Binding-site contacts:
Ligand atom O6 contacts residue GLU30 of chain 2.A at 4.0 Å.
Ligand atom O6 contacts residue ASN53 of chain 2.D at 3.9 Å.
Ligand atom C8 contacts residue ILE28 of chain 2.A at 3.9 Å (hydrophobic).
Ligand atom C5 contacts residue ASN53 of chain 2.D at 3.5 Å.
Ligand atom C5 contacts residue HIS70 of chain 2.D at 4.5 Å.
Ligand atom C7 contacts residue ILE28 of chain 2.A at 4.1 Å (hydrophobic).
Ligand atom N2 contacts residue GLU30 of chain 2.A at 3.4 Å (salt-bridge).
Ligand atom O6 contacts residue SER55 of chain 2.D at 3.6 Å.
Ligand atom O5 contacts residue ASN53 of chain 2.D at 2.1 Å (h-bond).
Ligand atom C1 contacts residue ASN53 of chain 2.D at 1.5 Å.
Ligand atom C7 contacts residue ASN53 of chain 2.D at 3.3 Å.
Ligand atom C4 contacts residue ASN53 of chain 2.D at 4.1 Å.
Ligand atom O4 contacts residue ASN77 of chain 2.A at 4.0 Å.
Ligand atom C7 contacts residue GLU30 of chain 2.A at 3.6 Å.
Ligand atom O3 contacts residue ILE28 of chain 2.A at 3.9 Å.
Ligand atom O7 contacts residue ASN53 of chain 2.D at 4.2 Å.
Ligand atom C6 contacts residue GLU30 of chain 2.A at 4.0 Å.
Ligand atom C2 contacts residue ASN53 of chain 2.D at 2.6 Å.
Ligand atom O7 contacts residue ILE28 of chain 2.A at 4.3 Å.
Ligand atom O6 contacts residue HIS70 of chain 2.D at 2.7 Å (h-bond).
Ligand atom C6 contacts residue HIS70 of chain 2.D at 3.3 Å.
Ligand atom N2 contacts residue ASN53 of chain 2.D at 2.3 Å (h-bond).
Ligand atom C8 contacts residue ASN53 of chain 2.D at 3.9 Å.
Ligand atom C6 contacts residue ASN53 of chain 2.D at 4.3 Å.
Ligand atom C8 contacts residue HIS70 of chain 2.D at 3.6 Å.
Ligand atom C3 contacts residue ASN53 of chain 2.D at 3.9 Å.
Ligand atom C8 contacts residue GLU30 of chain 2.A at 2.8 Å.

A protein and the small-molecule ligand that binds it are described below.
Small molecule (SMILES): CC(=O)N[C@H]1[C@H](O[C@H]2[C@H](O)[C@@H](NC(C)=O)CO[C@@H]2CO)O[C@H](CO)[C@@H](O)[C@@H]1O

Sequence of chain 2.D:
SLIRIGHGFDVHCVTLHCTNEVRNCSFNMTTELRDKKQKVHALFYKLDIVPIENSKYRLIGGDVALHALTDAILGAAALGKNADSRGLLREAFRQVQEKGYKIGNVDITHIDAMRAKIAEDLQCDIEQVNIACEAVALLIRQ

Sequence of chain 2.A:
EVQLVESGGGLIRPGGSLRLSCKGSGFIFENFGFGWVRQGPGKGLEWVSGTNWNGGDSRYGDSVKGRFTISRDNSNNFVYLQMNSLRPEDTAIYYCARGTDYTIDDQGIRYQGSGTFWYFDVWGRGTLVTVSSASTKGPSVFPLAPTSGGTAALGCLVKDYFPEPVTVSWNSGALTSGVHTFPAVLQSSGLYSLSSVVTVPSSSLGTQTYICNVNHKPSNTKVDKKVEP